Sequence of chain 1.E:
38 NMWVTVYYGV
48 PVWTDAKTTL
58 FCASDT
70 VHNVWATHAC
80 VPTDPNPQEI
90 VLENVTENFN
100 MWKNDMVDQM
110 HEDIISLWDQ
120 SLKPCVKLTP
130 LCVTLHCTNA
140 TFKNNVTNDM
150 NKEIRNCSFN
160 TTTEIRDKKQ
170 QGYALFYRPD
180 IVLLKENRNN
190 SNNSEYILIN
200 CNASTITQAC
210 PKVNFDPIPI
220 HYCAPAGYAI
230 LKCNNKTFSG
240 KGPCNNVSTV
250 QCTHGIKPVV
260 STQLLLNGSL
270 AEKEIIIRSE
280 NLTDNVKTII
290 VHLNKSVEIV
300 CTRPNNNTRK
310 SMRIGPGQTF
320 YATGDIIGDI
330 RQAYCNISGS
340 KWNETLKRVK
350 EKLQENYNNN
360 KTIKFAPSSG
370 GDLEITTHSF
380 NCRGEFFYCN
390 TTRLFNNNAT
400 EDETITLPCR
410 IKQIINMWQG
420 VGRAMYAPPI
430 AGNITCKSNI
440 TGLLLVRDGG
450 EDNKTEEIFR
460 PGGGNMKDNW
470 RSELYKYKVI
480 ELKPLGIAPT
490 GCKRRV

Sequence of chain 1.C:
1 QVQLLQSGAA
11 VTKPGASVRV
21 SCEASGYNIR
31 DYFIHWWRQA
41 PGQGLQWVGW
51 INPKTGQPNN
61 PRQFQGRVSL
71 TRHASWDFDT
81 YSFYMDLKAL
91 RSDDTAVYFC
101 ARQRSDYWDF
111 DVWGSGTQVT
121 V

Sequence of chain 1.A:
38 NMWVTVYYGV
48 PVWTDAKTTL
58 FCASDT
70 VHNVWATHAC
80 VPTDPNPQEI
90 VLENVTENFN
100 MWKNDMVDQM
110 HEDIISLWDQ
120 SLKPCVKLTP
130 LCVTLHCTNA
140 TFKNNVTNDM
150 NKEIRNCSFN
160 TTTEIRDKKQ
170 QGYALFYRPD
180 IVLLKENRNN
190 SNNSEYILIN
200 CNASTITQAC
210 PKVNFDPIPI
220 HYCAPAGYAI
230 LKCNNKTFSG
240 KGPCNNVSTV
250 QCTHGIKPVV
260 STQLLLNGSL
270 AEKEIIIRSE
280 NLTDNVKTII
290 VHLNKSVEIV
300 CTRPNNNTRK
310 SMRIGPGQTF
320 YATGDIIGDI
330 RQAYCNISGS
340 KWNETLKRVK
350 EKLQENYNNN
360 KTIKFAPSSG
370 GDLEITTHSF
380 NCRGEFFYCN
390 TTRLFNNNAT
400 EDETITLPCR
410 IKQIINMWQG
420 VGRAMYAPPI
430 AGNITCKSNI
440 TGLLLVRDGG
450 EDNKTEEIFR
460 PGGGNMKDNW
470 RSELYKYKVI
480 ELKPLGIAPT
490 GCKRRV

This small molecule binds to this protein.
Small molecule (SMILES): CC(=O)N[C@H]1[C@H](O[C@H]2[C@H](O)[C@@H](NC(C)=O)CO[C@@H]2CO[C@@H]2O[C@@H](C)[C@@H](O)[C@@H](O)[C@@H]2O)O[C@H](CO)[C@@H](O[C@@H]2O[C@H](CO)[C@@H](O)[C@H](O)[C@@H]2O)[C@@H]1O

Binding-site contacts:
Ligand atom C2 contacts residue LEU182 of chain 1.A at 4.0 Å (hydrophobic).
Ligand atom C3 contacts residue ASN201 of chain 1.A at 3.8 Å.
Ligand atom C1 contacts residue LEU183 of chain 1.A at 3.4 Å (hydrophobic).
Ligand atom C1 contacts residue LEU182 of chain 1.A at 4.5 Å (hydrophobic).
Ligand atom C8 contacts residue ASN201 of chain 1.A at 4.4 Å.
Ligand atom C8 contacts residue TRP76 of chain 1.C at 3.4 Å (hydrophobic).
Ligand atom C8 contacts residue VAL181 of chain 1.A at 3.9 Å (hydrophobic).
Ligand atom C6 contacts residue VAL181 of chain 1.A at 4.1 Å (hydrophobic).
Ligand atom C7 contacts residue ASN201 of chain 1.A at 3.7 Å.
Ligand atom O2 contacts residue LEU182 of chain 1.A at 2.8 Å (h-bond).
Ligand atom N2 contacts residue ALA202 of chain 1.A at 4.3 Å.
Ligand atom O7 contacts residue ARG312 of chain 1.E at 3.6 Å.
Ligand atom O5 contacts residue ASN201 of chain 1.A at 4.2 Å.
Ligand atom C8 contacts residue ALA202 of chain 1.A at 4.0 Å (hydrophobic).
Ligand atom N2 contacts residue ASN201 of chain 1.A at 2.9 Å (h-bond).
Ligand atom O5 contacts residue ASN201 of chain 1.A at 2.4 Å (h-bond).
Ligand atom C2 contacts residue ASN201 of chain 1.A at 2.5 Å.
Ligand atom O7 contacts residue ASN201 of chain 1.A at 4.1 Å.
Ligand atom C4 contacts residue ASN201 of chain 1.A at 4.2 Å.
Ligand atom C1 contacts residue ASN201 of chain 1.A at 1.4 Å.
Ligand atom C6 contacts residue GLU163 of chain 1.E at 3.6 Å.
Ligand atom O4 contacts residue LEU183 of chain 1.A at 4.2 Å.
Ligand atom C6 contacts residue ASN201 of chain 1.A at 4.2 Å.
Ligand atom O6 contacts residue ILE196 of chain 1.A at 4.5 Å.
Ligand atom C5 contacts residue ASN201 of chain 1.A at 4.5 Å.
Ligand atom C2 contacts residue LEU183 of chain 1.A at 3.6 Å (hydrophobic).
Ligand atom C8 contacts residue ARG312 of chain 1.E at 3.8 Å.
Ligand atom C5 contacts residue ASN201 of chain 1.A at 3.7 Å.
Ligand atom O6 contacts residue LEU183 of chain 1.A at 4.5 Å.
Ligand atom O2 contacts residue LEU183 of chain 1.A at 3.8 Å.
Ligand atom O6 contacts residue VAL181 of chain 1.A at 3.6 Å.
Ligand atom C7 contacts residue ARG312 of chain 1.E at 4.2 Å.
Ligand atom O5 contacts residue LEU183 of chain 1.A at 3.5 Å.